Binding-site contacts:
Ligand atom C35 contacts residue MET32 of chain 2.A at 3.5 Å (hydrophobic).
Ligand atom C55 contacts residue MET32 of chain 2.A at 3.9 Å (hydrophobic).
Ligand atom O12 contacts residue ILE33 of chain 2.A at 3.8 Å.
Ligand atom C38 contacts residue PHE66 of chain 2.A at 3.9 Å (hydrophobic).
Ligand atom C44 contacts residue GLU81 of chain 2.A at 4.0 Å.
Ligand atom C51 contacts residue ILE79 of chain 2.A at 4.3 Å (hydrophobic).
Ligand atom C04 contacts residue PHE66 of chain 2.A at 4.3 Å (hydrophobic).
Ligand atom C45 contacts residue ARG83 of chain 2.A at 3.9 Å.
Ligand atom O12 contacts residue PHE66 of chain 2.A at 4.1 Å.
Ligand atom C09 contacts residue MET67 of chain 2.A at 4.3 Å (hydrophobic).
Ligand atom N07 contacts residue PHE66 of chain 2.A at 4.1 Å.
Ligand atom C09 contacts residue PHE66 of chain 2.A at 3.9 Å (hydrophobic).
Ligand atom C44 contacts residue GLY82 of chain 2.A at 4.4 Å.
Ligand atom C18 contacts residue MET32 of chain 2.A at 3.5 Å (hydrophobic).
Ligand atom C15 contacts residue MET32 of chain 2.A at 3.5 Å (hydrophobic).
Ligand atom C41 contacts residue PHE66 of chain 2.A at 4.3 Å (hydrophobic).
Ligand atom O54 contacts residue GLY82 of chain 2.A at 3.3 Å.
Ligand atom O54 contacts residue PHE66 of chain 2.A at 4.0 Å.
Ligand atom O54 contacts residue GLU81 of chain 2.A at 3.5 Å (salt-bridge).
Ligand atom C38 contacts residue MET32 of chain 2.A at 3.8 Å (hydrophobic).
Ligand atom C41 contacts residue MET32 of chain 2.A at 4.0 Å (hydrophobic).
Ligand atom C79 contacts residue ILE79 of chain 2.A at 4.1 Å (hydrophobic).
Ligand atom C21 contacts residue MET32 of chain 2.A at 4.4 Å (hydrophobic).
Ligand atom C45 contacts residue ILE79 of chain 2.A at 3.8 Å (hydrophobic).
Ligand atom C82 contacts residue ILE79 of chain 2.A at 4.4 Å (hydrophobic).
Ligand atom C01 contacts residue PHE66 of chain 2.A at 3.8 Å (hydrophobic).
Ligand atom O54 contacts residue LEU36 of chain 2.A at 4.5 Å.
Ligand atom C48 contacts residue ARG83 of chain 2.A at 4.2 Å.
Ligand atom C13 contacts residue MET32 of chain 2.A at 4.1 Å (hydrophobic).
Ligand atom C48 contacts residue ILE79 of chain 2.A at 4.2 Å (hydrophobic).
Ligand atom C08 contacts residue PHE66 of chain 2.A at 3.8 Å (hydrophobic).
Ligand atom C15 contacts residue PHE66 of chain 2.A at 3.8 Å (hydrophobic).
Ligand atom C44 contacts residue PHE66 of chain 2.A at 4.4 Å (hydrophobic).
Ligand atom C45 contacts residue GLU81 of chain 2.A at 4.1 Å.
Ligand atom C01 contacts residue ASP70 of chain 2.A at 4.0 Å.
Ligand atom C44 contacts residue ILE79 of chain 2.A at 4.3 Å (hydrophobic).
Ligand atom O54 contacts residue ARG83 of chain 2.A at 3.9 Å.

Sequence of chain 2.A:
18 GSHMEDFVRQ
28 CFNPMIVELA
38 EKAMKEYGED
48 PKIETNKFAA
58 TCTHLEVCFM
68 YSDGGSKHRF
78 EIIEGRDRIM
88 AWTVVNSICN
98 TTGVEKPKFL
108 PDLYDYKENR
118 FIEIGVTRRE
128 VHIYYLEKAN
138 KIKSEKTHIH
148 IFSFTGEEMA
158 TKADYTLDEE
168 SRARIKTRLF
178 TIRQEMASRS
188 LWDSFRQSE

The protein below binds the small molecule below.
Small molecule (SMILES): O=C1CCCN1CC[C@H](C[C@H](C[C@@H](CCN1CCCC1=O)N1CCCC1=O)N1CCCC1=O)N1C=CCC1=O